The protein below binds the small molecule below.
Small molecule (SMILES): CN1CCN(Cc2ccc(C#Cc3ccc(-c4cc(C(=O)NO)cnc4-n4cnc5ccccc54)cc3)cn2)CC1

Sequence of chain 1.B:
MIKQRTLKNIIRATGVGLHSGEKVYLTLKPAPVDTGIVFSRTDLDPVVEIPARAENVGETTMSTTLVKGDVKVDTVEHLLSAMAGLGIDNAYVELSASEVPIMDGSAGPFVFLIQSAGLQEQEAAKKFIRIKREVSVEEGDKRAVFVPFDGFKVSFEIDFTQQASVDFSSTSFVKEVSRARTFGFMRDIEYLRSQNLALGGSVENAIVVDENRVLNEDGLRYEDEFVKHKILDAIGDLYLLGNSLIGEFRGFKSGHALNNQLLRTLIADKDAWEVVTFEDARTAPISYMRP

Binding-site contacts:
Ligand atom C19 contacts residue PHE191 of chain 1.B at 3.4 Å (hydrophobic).
Ligand atom O41 contacts residue HIS264 of chain 1.B at 3.1 Å (h-bond).
Ligand atom C32 contacts residue LEU200 of chain 1.B at 3.6 Å (hydrophobic).
Ligand atom N14 contacts residue ILE197 of chain 1.B at 3.7 Å.
Ligand atom O39 contacts residue ASP241 of chain 1.B at 3.6 Å (salt-bridge).
Ligand atom C16 contacts residue ILE197 of chain 1.B at 3.6 Å (hydrophobic).
Ligand atom C13 contacts residue GLY209 of chain 1.B at 3.4 Å.
Ligand atom O41 contacts residue GLU77 of chain 1.B at 2.6 Å (salt-bridge).
Ligand atom C30 contacts residue PHE191 of chain 1.B at 3.5 Å (hydrophobic).
Ligand atom N14 contacts residue ARG201 of chain 1.B at 3.2 Å (salt-bridge).
Ligand atom C4 contacts residue GLY209 of chain 1.B at 3.2 Å.
Ligand atom O39 contacts residue HIS237 of chain 1.B at 3.1 Å (h-bond).
Ligand atom C9 contacts residue GLY209 of chain 1.B at 3.4 Å.
Ligand atom C35 contacts residue MET62 of chain 1.B at 3.7 Å (hydrophobic).
Ligand atom C10 contacts residue SER210 of chain 1.B at 3.7 Å.
Ligand atom N40 contacts residue GLU77 of chain 1.B at 3.1 Å (salt-bridge).
Ligand atom C22 contacts residue ALA206 of chain 1.B at 3.6 Å (hydrophobic).
Ligand atom N40 contacts residue HIS264 of chain 1.B at 2.8 Å (h-bond).
Ligand atom O39 contacts residue HIS78 of chain 1.B at 3.6 Å.
Ligand atom C11 contacts residue VAL216 of chain 1.B at 3.6 Å (hydrophobic).
Ligand atom C13 contacts residue ILE197 of chain 1.B at 3.4 Å (hydrophobic).
Ligand atom O41 contacts residue ASP241 of chain 1.B at 2.8 Å (salt-bridge).
Ligand atom C38 contacts residue ZN1 of chain 1.E at 2.9 Å.
Ligand atom C15 contacts residue ILE197 of chain 1.B at 3.5 Å (hydrophobic).
Ligand atom C38 contacts residue THR190 of chain 1.B at 3.5 Å.
Ligand atom C19 contacts residue THR190 of chain 1.B at 3.4 Å.
Ligand atom C24 contacts residue THR190 of chain 1.B at 3.1 Å.
Ligand atom C12 contacts residue ILE197 of chain 1.B at 3.5 Å (hydrophobic).
Ligand atom N40 contacts residue ZN1 of chain 1.E at 2.9 Å.
Ligand atom C13 contacts residue ARG201 of chain 1.B at 3.6 Å.
Ligand atom N40 contacts residue ASP241 of chain 1.B at 3.6 Å (salt-bridge).
Ligand atom O39 contacts residue ZN1 of chain 1.E at 2.1 Å.
Ligand atom N14 contacts residue GLY209 of chain 1.B at 3.2 Å (h-bond).
Ligand atom C34 contacts residue MET62 of chain 1.B at 3.5 Å (hydrophobic).
Ligand atom O41 contacts residue ZN1 of chain 1.E at 2.1 Å.
Ligand atom O41 contacts residue HIS78 of chain 1.B at 3.3 Å (h-bond).
Ligand atom C12 contacts residue GLY209 of chain 1.B at 3.6 Å.
Ligand atom C13 contacts residue ALA206 of chain 1.B at 3.6 Å (hydrophobic).
Ligand atom C25 contacts residue THR190 of chain 1.B at 3.6 Å.
Ligand atom O39 contacts residue THR190 of chain 1.B at 2.7 Å (h-bond).